Binding-site contacts:
Ligand atom O4 contacts residue ASN80 of chain 2.D at 4.1 Å.
Ligand atom O1B contacts residue TYR72 of chain 2.D at 4.0 Å.
Ligand atom O1A contacts residue LYS186 of chain 2.D at 4.3 Å.
Ligand atom C2 contacts residue GLY78 of chain 2.D at 4.2 Å.
Ligand atom C8 contacts residue ARG77 of chain 2.D at 4.2 Å.
Ligand atom C4 contacts residue HIS298 of chain 2.D at 3.7 Å.
Ligand atom O4 contacts residue HIS298 of chain 2.D at 2.7 Å (h-bond).
Ligand atom N5 contacts residue TYR72 of chain 2.D at 2.9 Å (h-bond).
Ligand atom O4 contacts residue GLY78 of chain 2.D at 3.4 Å (h-bond).
Ligand atom O1A contacts residue TYR72 of chain 2.D at 3.4 Å.
Ligand atom C4 contacts residue ARG77 of chain 2.D at 4.0 Å.
Ligand atom C4 contacts residue GLY78 of chain 2.D at 3.9 Å.
Ligand atom C3 contacts residue GLY78 of chain 2.D at 3.8 Å.
Ligand atom C10 contacts residue TYR72 of chain 2.D at 4.0 Å (hydrophobic).
Ligand atom C6 contacts residue THR94 of chain 2.D at 4.3 Å.
Ligand atom C6 contacts residue TYR72 of chain 2.D at 3.7 Å (hydrophobic).
Ligand atom C3 contacts residue ARG77 of chain 2.D at 3.3 Å.
Ligand atom C3 contacts residue VAL296 of chain 2.D at 3.6 Å (hydrophobic).
Ligand atom O6 contacts residue ASN93 of chain 2.D at 3.6 Å (h-bond).
Ligand atom O1A contacts residue GLY78 of chain 2.D at 3.8 Å.
Ligand atom C6 contacts residue ASN93 of chain 2.D at 3.4 Å.
Ligand atom O8 contacts residue ARG77 of chain 2.D at 3.5 Å (salt-bridge).
Ligand atom C3 contacts residue HIS298 of chain 2.D at 3.8 Å.
Ligand atom O1A contacts residue ARG77 of chain 2.D at 2.7 Å (salt-bridge).
Ligand atom C6 contacts residue ASN80 of chain 2.D at 4.3 Å.
Ligand atom O4 contacts residue VAL296 of chain 2.D at 3.9 Å.
Ligand atom O4 contacts residue TYR72 of chain 2.D at 3.7 Å.
Ligand atom C5 contacts residue TYR72 of chain 2.D at 3.5 Å (hydrophobic).
Ligand atom C2 contacts residue ARG77 of chain 2.D at 4.0 Å.
Ligand atom C1 contacts residue ARG77 of chain 2.D at 3.1 Å.
Ligand atom C1 contacts residue TYR72 of chain 2.D at 3.8 Å (hydrophobic).
Ligand atom O8 contacts residue TYR72 of chain 2.D at 3.4 Å (h-bond).
Ligand atom O4 contacts residue ARG77 of chain 2.D at 4.2 Å.
Ligand atom O1B contacts residue ARG77 of chain 2.D at 2.4 Å (salt-bridge).
Ligand atom O3 contacts residue GLY78 of chain 2.D at 3.7 Å.
Ligand atom C4 contacts residue TYR72 of chain 2.D at 3.4 Å (hydrophobic).
Ligand atom C5 contacts residue ASN93 of chain 2.D at 4.1 Å.
Ligand atom O4 contacts residue THR291 of chain 2.D at 3.9 Å.
Ligand atom C11 contacts residue TYR72 of chain 2.D at 4.2 Å (hydrophobic).
Ligand atom C4 contacts residue VAL296 of chain 2.D at 4.2 Å (hydrophobic).

Sequence of chain 2.E:
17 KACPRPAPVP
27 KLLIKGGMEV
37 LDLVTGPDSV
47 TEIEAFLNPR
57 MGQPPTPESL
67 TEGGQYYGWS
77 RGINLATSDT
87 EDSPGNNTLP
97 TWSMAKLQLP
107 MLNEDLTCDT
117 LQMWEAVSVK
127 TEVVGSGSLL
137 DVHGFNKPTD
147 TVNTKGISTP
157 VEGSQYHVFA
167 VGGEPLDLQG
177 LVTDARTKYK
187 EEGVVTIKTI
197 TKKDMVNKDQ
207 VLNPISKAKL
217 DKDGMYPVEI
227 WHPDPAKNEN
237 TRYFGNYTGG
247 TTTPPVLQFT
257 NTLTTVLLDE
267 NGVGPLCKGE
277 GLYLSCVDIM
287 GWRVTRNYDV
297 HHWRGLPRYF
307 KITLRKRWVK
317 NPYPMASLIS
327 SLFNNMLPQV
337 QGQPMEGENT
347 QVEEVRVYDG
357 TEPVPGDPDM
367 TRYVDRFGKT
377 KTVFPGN

Sequence of chain 2.D:
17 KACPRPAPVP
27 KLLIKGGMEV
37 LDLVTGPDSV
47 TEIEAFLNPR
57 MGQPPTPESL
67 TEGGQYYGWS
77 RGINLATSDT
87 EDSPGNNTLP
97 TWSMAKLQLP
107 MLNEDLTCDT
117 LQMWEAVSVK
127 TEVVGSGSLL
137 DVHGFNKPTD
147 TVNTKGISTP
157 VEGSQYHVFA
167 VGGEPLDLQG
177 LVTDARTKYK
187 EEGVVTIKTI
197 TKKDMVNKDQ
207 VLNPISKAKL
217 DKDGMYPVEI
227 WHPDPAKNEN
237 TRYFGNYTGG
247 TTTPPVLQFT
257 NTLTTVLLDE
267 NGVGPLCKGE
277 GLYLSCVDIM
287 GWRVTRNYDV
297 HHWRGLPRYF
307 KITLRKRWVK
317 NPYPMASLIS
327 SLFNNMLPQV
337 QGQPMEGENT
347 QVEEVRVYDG

The protein below binds the small molecule below.
Small molecule (SMILES): CC(=O)N[C@@H]1[C@@H](O[C@@H]2O[C@H](CO)[C@H](O)[C@H](O[C@]3(C(=O)O)C[C@H](O)[C@@H](NC(C)=O)[C@H]([C@H](O)[C@H](O)CO)O3)[C@H]2O)[C@H](O)[C@@H](CO[C@]2(C(=O)O)C[C@H](O)[C@@H](NC(C)=O)[C@H]([C@H](O)[C@H](O)CO)O2)O[C@H]1O